A small-molecule ligand and the protein it binds are described below.
Small molecule (SMILES): CC(=O)N[C@H]1[C@H](O[C@H]2[C@H](O)[C@@H](NC(C)=O)CO[C@@H]2CO)O[C@H](CO)[C@@H](O[C@@H]2O[C@H](CO[C@H]3O[C@H](CO[C@H]4O[C@H](CO)[C@@H](O)[C@H](O)[C@@H]4O)[C@@H](O)[C@H](O[C@H]4O[C@H](CO)[C@@H](O)[C@H](O)[C@@H]4O)[C@@H]3O)[C@@H](O)[C@H](O[C@H]3O[C@H](CO)[C@@H](O)[C@H](O)[C@@H]3O)[C@@H]2O)[C@@H]1O

Sequence of chain 1.B:
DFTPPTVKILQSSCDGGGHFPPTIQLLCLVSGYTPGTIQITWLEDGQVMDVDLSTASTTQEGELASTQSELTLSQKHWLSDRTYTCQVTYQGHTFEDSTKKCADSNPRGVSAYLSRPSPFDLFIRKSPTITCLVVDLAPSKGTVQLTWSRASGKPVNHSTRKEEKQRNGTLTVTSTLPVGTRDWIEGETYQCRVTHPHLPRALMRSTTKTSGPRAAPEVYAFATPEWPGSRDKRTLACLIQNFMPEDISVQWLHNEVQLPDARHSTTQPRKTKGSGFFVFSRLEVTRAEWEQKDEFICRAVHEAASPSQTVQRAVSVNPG

Sequence of chain 1.A:
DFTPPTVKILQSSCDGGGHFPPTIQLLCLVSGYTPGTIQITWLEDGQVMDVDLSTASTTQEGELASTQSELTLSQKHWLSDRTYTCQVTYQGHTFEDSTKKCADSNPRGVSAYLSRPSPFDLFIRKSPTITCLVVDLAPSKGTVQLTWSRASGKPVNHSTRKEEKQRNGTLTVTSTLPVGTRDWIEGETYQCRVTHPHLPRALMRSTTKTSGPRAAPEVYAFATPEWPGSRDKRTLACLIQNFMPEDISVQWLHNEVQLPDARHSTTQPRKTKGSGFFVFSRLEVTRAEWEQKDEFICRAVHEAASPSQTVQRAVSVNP

Binding-site contacts:
Ligand atom N2 contacts residue ASN174 of chain 1.A at 2.9 Å (h-bond).
Ligand atom C7 contacts residue ASN174 of chain 1.A at 3.4 Å.
Ligand atom O3 contacts residue ASP142 of chain 1.A at 3.8 Å.
Ligand atom C8 contacts residue ASN174 of chain 1.A at 3.1 Å.
Ligand atom C5 contacts residue ASN174 of chain 1.A at 3.7 Å.
Ligand atom O6 contacts residue ARG276 of chain 1.B at 3.4 Å (salt-bridge).
Ligand atom N2 contacts residue ASP142 of chain 1.A at 3.2 Å (salt-bridge).
Ligand atom O4 contacts residue ARG276 of chain 1.B at 3.4 Å (salt-bridge).
Ligand atom O6 contacts residue THR135 of chain 1.A at 3.4 Å.
Ligand atom C5 contacts residue SER121 of chain 1.A at 3.3 Å.
Ligand atom O5 contacts residue ASN174 of chain 1.A at 2.4 Å (h-bond).
Ligand atom C6 contacts residue ARG122 of chain 1.A at 3.1 Å.
Ligand atom O3 contacts residue LEU139 of chain 1.A at 3.5 Å.
Ligand atom C4 contacts residue ARG276 of chain 1.B at 3.9 Å.
Ligand atom O6 contacts residue THR137 of chain 1.A at 2.8 Å (h-bond).
Ligand atom C6 contacts residue SER121 of chain 1.A at 2.8 Å.
Ligand atom O2 contacts residue GLN274 of chain 1.A at 2.8 Å (h-bond).
Ligand atom O6 contacts residue SER121 of chain 1.A at 3.2 Å (h-bond).
Ligand atom O2 contacts residue SER86 of chain 1.B at 3.9 Å.
Ligand atom O4 contacts residue GOL1 of chain 1.I at 3.3 Å (h-bond).
Ligand atom O5 contacts residue VAL141 of chain 1.A at 3.8 Å.
Ligand atom O3 contacts residue ARG88 of chain 1.B at 2.9 Å (salt-bridge).
Ligand atom C3 contacts residue ASP142 of chain 1.A at 3.7 Å.
Ligand atom O3 contacts residue GLN274 of chain 1.A at 3.3 Å.
Ligand atom O5 contacts residue SER121 of chain 1.A at 2.8 Å (h-bond).
Ligand atom C8 contacts residue THR178 of chain 1.A at 3.4 Å.
Ligand atom O6 contacts residue GLN274 of chain 1.A at 3.7 Å.
Ligand atom C6 contacts residue GLN172 of chain 1.A at 3.5 Å.
Ligand atom C6 contacts residue TYR119 of chain 1.A at 3.3 Å (hydrophobic).
Ligand atom O2 contacts residue THR137 of chain 1.A at 3.2 Å (h-bond).
Ligand atom O6 contacts residue ILE136 of chain 1.A at 3.3 Å.
Ligand atom C3 contacts residue TYR119 of chain 1.A at 3.6 Å (hydrophobic).
Ligand atom C3 contacts residue ASN174 of chain 1.A at 3.8 Å.
Ligand atom O5 contacts residue THR137 of chain 1.A at 3.7 Å.
Ligand atom O6 contacts residue GLN172 of chain 1.A at 3.7 Å.
Ligand atom C6 contacts residue THR137 of chain 1.A at 3.9 Å.
Ligand atom C2 contacts residue ASN174 of chain 1.A at 2.4 Å.
Ligand atom C6 contacts residue ARG276 of chain 1.B at 3.6 Å.
Ligand atom C1 contacts residue ASN174 of chain 1.A at 1.4 Å.
Ligand atom C4 contacts residue THR137 of chain 1.A at 3.8 Å.